Binding-site contacts:
Ligand atom OAC contacts residue ALA154 of chain 1.A at 3.7 Å.
Ligand atom CAJ contacts residue GLU184 of chain 1.A at 3.0 Å.
Ligand atom OAA contacts residue ARG206 of chain 1.A at 3.2 Å (salt-bridge).
Ligand atom CAE contacts residue LEU65 of chain 1.A at 3.7 Å (hydrophobic).
Ligand atom NAL contacts residue GLU184 of chain 1.A at 3.7 Å.
Ligand atom CAN contacts residue GLU184 of chain 1.A at 3.8 Å.
Ligand atom CAH contacts residue SER37 of chain 1.A at 4.1 Å.
Ligand atom CAE contacts residue ALA67 of chain 1.A at 4.3 Å (hydrophobic).
Ligand atom CAM contacts residue GLU184 of chain 1.A at 3.1 Å.
Ligand atom CAF contacts residue SER37 of chain 1.A at 4.0 Å.
Ligand atom CAG contacts residue GLY35 of chain 1.A at 3.6 Å.
Ligand atom OAB contacts residue ALA154 of chain 1.A at 3.8 Å.
Ligand atom CAG contacts residue LEU65 of chain 1.A at 4.0 Å (hydrophobic).
Ligand atom CAN contacts residue SER37 of chain 1.A at 4.2 Å.
Ligand atom OAB contacts residue MET150 of chain 1.A at 3.4 Å (h-bond).
Ligand atom CAF contacts residue ILE36 of chain 1.A at 3.8 Å (hydrophobic).
Ligand atom OAA contacts residue TYR204 of chain 1.A at 4.2 Å.
Ligand atom CAN contacts residue TYR204 of chain 1.A at 3.9 Å (hydrophobic).
Ligand atom CAJ contacts residue TYR180 of chain 1.A at 3.7 Å (hydrophobic).
Ligand atom CAF contacts residue GLU184 of chain 1.A at 4.2 Å.
Ligand atom CAK contacts residue GLU184 of chain 1.A at 4.0 Å.
Ligand atom CAE contacts residue LEU66 of chain 1.A at 4.1 Å (hydrophobic).
Ligand atom CAE contacts residue ILE36 of chain 1.A at 4.0 Å (hydrophobic).
Ligand atom OAB contacts residue ALA153 of chain 1.A at 3.8 Å.
Ligand atom OAC contacts residue TYR180 of chain 1.A at 3.7 Å.
Ligand atom NAL contacts residue TYR204 of chain 1.A at 3.6 Å.
Ligand atom CAI contacts residue GLU184 of chain 1.A at 3.9 Å.
Ligand atom CAM contacts residue TYR180 of chain 1.A at 4.3 Å (hydrophobic).
Ligand atom CAF contacts residue TYR180 of chain 1.A at 3.6 Å (hydrophobic).
Ligand atom CAH contacts residue GLU184 of chain 1.A at 3.3 Å.
Ligand atom OAA contacts residue ALA153 of chain 1.A at 4.2 Å.
Ligand atom OAD contacts residue PRO207 of chain 1.A at 4.1 Å.
Ligand atom OAC contacts residue GLU184 of chain 1.A at 2.7 Å (salt-bridge).
Ligand atom CAH contacts residue TYR180 of chain 1.A at 3.0 Å (hydrophobic).
Ligand atom CAI contacts residue PHE188 of chain 1.A at 4.1 Å (hydrophobic).
Ligand atom CAG contacts residue ILE36 of chain 1.A at 4.1 Å (hydrophobic).
Ligand atom CAI contacts residue TYR204 of chain 1.A at 4.2 Å (hydrophobic).
Ligand atom CAF contacts residue ALA67 of chain 1.A at 4.0 Å (hydrophobic).
Ligand atom OAD contacts residue ARG206 of chain 1.A at 4.0 Å.
Ligand atom CAN contacts residue TYR180 of chain 1.A at 4.3 Å (hydrophobic).

This small molecule binds to this protein.
Small molecule (SMILES): O=S(=O)(O)CC(O)CNC1CCCCC1

Sequence of chain 1.A:
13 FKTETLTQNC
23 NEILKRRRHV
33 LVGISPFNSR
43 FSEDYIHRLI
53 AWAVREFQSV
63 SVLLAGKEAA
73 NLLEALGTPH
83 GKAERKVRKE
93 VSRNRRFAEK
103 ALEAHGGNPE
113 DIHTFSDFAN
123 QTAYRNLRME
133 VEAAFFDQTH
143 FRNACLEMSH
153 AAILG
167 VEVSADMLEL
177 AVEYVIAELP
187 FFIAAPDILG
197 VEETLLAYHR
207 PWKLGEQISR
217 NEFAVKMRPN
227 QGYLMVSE